This small molecule binds to this protein.
Small molecule (SMILES): CC(=O)N[C@@H]1[C@@H](O)[C@H](O)[C@@H](CO)O[C@H]1O

Binding-site contacts:
Ligand atom N2 contacts residue ASN83 of chain 1.A at 2.4 Å (h-bond).
Ligand atom O5 contacts residue ASN83 of chain 1.A at 4.1 Å.
Ligand atom C8 contacts residue ASN83 of chain 1.A at 3.2 Å.
Ligand atom C2 contacts residue ASN83 of chain 1.A at 3.2 Å.
Ligand atom O7 contacts residue ASN83 of chain 1.A at 4.2 Å.
Ligand atom C7 contacts residue ASN83 of chain 1.A at 3.2 Å.
Ligand atom C1 contacts residue ASN83 of chain 1.A at 3.0 Å.
Ligand atom C8 contacts residue LEU76 of chain 1.A at 3.6 Å (hydrophobic).

Sequence of chain 1.A:
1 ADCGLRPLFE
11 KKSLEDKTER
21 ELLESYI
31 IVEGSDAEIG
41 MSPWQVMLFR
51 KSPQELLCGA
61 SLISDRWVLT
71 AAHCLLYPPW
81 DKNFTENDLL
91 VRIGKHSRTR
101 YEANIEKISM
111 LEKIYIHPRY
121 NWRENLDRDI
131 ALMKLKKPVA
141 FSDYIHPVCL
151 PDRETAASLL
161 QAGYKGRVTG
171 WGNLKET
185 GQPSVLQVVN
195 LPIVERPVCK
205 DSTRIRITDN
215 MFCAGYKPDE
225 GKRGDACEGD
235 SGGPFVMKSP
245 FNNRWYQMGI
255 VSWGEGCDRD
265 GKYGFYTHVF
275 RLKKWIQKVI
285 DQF